Binding-site contacts:
Ligand atom C23 contacts residue SER265 of chain 1.A at 3.6 Å.
Ligand atom C9 contacts residue GLN80 of chain 1.A at 3.6 Å.
Ligand atom C5 contacts residue ASN282 of chain 1.A at 3.3 Å.
Ligand atom C1 contacts residue ARG266 of chain 1.A at 3.4 Å.
Ligand atom N1 contacts residue ARG266 of chain 1.A at 3.5 Å (salt-bridge).
Ligand atom C14 contacts residue GLU84 of chain 1.A at 3.8 Å.
Ligand atom C13 contacts residue GLN80 of chain 1.A at 3.8 Å.
Ligand atom C12 contacts residue GLN80 of chain 1.A at 3.6 Å.
Ligand atom N3 contacts residue ARG266 of chain 1.A at 3.3 Å.
Ligand atom C15 contacts residue GLN80 of chain 1.A at 3.5 Å.
Ligand atom C21 contacts residue SER265 of chain 1.A at 3.7 Å.
Ligand atom C17 contacts residue SER265 of chain 1.A at 3.5 Å.
Ligand atom C6 contacts residue GLN270 of chain 1.A at 3.8 Å.
Ligand atom N4 contacts residue ARG266 of chain 1.A at 3.1 Å (salt-bridge).
Ligand atom C15 contacts residue GLU84 of chain 1.A at 3.6 Å.
Ligand atom C16 contacts residue ARG266 of chain 1.A at 3.6 Å.
Ligand atom O1 contacts residue HIS85 of chain 1.A at 3.3 Å.
Ligand atom C18 contacts residue LEU263 of chain 1.A at 3.7 Å (hydrophobic).
Ligand atom C18 contacts residue SER265 of chain 1.A at 3.5 Å.
Ligand atom O3 contacts residue TYR264 of chain 1.A at 3.2 Å (h-bond).
Ligand atom N4 contacts residue GLN270 of chain 1.A at 3.5 Å (h-bond).
Ligand atom O3 contacts residue LEU263 of chain 1.A at 2.7 Å (h-bond).
Ligand atom N4 contacts residue SER265 of chain 1.A at 3.7 Å.
Ligand atom C19 contacts residue SER265 of chain 1.A at 3.7 Å.
Ligand atom CL1 contacts residue ASN282 of chain 1.A at 3.5 Å.
Ligand atom C8 contacts residue HIS85 of chain 1.A at 3.8 Å.
Ligand atom C2 contacts residue ARG266 of chain 1.A at 3.6 Å.
Ligand atom C8 contacts residue GLN270 of chain 1.A at 3.4 Å.
Ligand atom O2 contacts residue LEU263 of chain 1.A at 3.1 Å (h-bond).
Ligand atom O3 contacts residue ARG266 of chain 1.A at 3.1 Å (salt-bridge).
Ligand atom C7 contacts residue HIS85 of chain 1.A at 3.6 Å.
Ligand atom C11 contacts residue GLN80 of chain 1.A at 3.7 Å.
Ligand atom O3 contacts residue SER265 of chain 1.A at 3.7 Å.
Ligand atom O1 contacts residue TYR81 of chain 1.A at 3.3 Å.
Ligand atom C22 contacts residue SER265 of chain 1.A at 3.6 Å.
Ligand atom C7 contacts residue GLN270 of chain 1.A at 3.2 Å.
Ligand atom C3 contacts residue GLN270 of chain 1.A at 3.8 Å.
Ligand atom C10 contacts residue GLN80 of chain 1.A at 3.5 Å.
Ligand atom C1 contacts residue GLN270 of chain 1.A at 3.7 Å.
Ligand atom N3 contacts residue GLN270 of chain 1.A at 3.0 Å (h-bond).

The protein below binds the small molecule below.
Small molecule (SMILES): COc1cccc(-c2nnc3n(Cc4ccccc4Cl)c(=O)c4ccccc4n23)c1O

Sequence of chain 1.A:
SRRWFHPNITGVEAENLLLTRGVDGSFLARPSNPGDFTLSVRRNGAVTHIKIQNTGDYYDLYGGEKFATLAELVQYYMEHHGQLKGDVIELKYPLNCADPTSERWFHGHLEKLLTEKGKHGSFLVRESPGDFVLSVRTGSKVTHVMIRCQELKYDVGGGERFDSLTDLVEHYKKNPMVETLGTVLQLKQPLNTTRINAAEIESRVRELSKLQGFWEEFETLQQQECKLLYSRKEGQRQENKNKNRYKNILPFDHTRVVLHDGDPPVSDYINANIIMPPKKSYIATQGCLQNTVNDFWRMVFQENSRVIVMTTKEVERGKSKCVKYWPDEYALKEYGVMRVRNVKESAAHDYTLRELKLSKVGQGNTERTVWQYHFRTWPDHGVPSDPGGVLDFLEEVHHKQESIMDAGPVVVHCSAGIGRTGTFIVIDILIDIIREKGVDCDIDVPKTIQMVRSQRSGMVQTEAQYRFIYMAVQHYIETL